Sequence of chain 1.C:
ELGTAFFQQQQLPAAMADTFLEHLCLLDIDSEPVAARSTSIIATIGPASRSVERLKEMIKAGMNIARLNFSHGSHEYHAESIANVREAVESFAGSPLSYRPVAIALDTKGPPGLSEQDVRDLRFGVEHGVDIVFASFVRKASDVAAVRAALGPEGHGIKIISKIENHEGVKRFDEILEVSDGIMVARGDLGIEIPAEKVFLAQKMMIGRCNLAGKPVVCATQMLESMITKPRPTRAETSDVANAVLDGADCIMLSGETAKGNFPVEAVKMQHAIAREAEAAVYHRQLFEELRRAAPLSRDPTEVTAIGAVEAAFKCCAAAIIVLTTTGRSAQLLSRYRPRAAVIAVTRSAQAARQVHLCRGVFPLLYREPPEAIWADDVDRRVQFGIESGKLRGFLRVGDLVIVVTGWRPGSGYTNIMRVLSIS

A small-molecule ligand and the protein it binds are described below.
Small molecule (SMILES): O=C([O-])C(=O)[O-]

Binding-site contacts:
Ligand atom O2 contacts residue MET207 of chain 1.C at 4.1 Å.
Ligand atom O4 contacts residue MG1 of chain 1.U at 2.1 Å.
Ligand atom C2 contacts residue LYS186 of chain 1.C at 3.5 Å.
Ligand atom O2 contacts residue MG1 of chain 1.U at 4.1 Å.
Ligand atom O1 contacts residue ARG210 of chain 1.C at 3.5 Å (salt-bridge).
Ligand atom O2 contacts residue I9N1 of chain 1.T at 4.4 Å.
Ligand atom O2 contacts residue MET276 of chain 1.C at 4.2 Å.
Ligand atom C2 contacts residue I9N1 of chain 1.T at 4.4 Å.
Ligand atom C2 contacts residue ALA209 of chain 1.C at 3.7 Å (hydrophobic).
Ligand atom C1 contacts residue GLU188 of chain 1.C at 3.5 Å.
Ligand atom O1 contacts residue THR244 of chain 1.C at 2.5 Å (h-bond).
Ligand atom O3 contacts residue GLU188 of chain 1.C at 2.8 Å (salt-bridge).
Ligand atom O1 contacts residue MG1 of chain 1.U at 4.1 Å.
Ligand atom C1 contacts residue ALA209 of chain 1.C at 3.5 Å (hydrophobic).
Ligand atom O4 contacts residue ASP212 of chain 1.C at 4.1 Å.
Ligand atom C1 contacts residue GLY211 of chain 1.C at 3.8 Å.
Ligand atom C2 contacts residue MG1 of chain 1.U at 2.9 Å.
Ligand atom O3 contacts residue ALA209 of chain 1.C at 3.8 Å.
Ligand atom C1 contacts residue THR244 of chain 1.C at 3.6 Å.
Ligand atom O4 contacts residue ALA209 of chain 1.C at 4.2 Å.
Ligand atom O3 contacts residue GLY211 of chain 1.C at 3.8 Å.
Ligand atom O3 contacts residue ASP212 of chain 1.C at 2.9 Å (salt-bridge).
Ligand atom O1 contacts residue ALA209 of chain 1.C at 3.2 Å.
Ligand atom O3 contacts residue MG1 of chain 1.U at 2.0 Å.
Ligand atom O4 contacts residue I9N1 of chain 1.T at 4.5 Å.
Ligand atom O2 contacts residue LYS186 of chain 1.C at 3.6 Å.
Ligand atom O4 contacts residue LYS186 of chain 1.C at 2.7 Å (salt-bridge).
Ligand atom O2 contacts residue ALA209 of chain 1.C at 4.0 Å.
Ligand atom O2 contacts residue ARG87 of chain 1.C at 4.1 Å.
Ligand atom C1 contacts residue ARG210 of chain 1.C at 4.4 Å.
Ligand atom O4 contacts residue GLU188 of chain 1.C at 3.2 Å (salt-bridge).
Ligand atom O1 contacts residue ASP212 of chain 1.C at 3.9 Å.
Ligand atom C1 contacts residue MG1 of chain 1.U at 2.8 Å.
Ligand atom C2 contacts residue GLU188 of chain 1.C at 3.8 Å.
Ligand atom C2 contacts residue THR244 of chain 1.C at 4.0 Å.
Ligand atom O1 contacts residue GLY211 of chain 1.C at 2.9 Å (h-bond).
Ligand atom O2 contacts residue THR244 of chain 1.C at 3.5 Å (h-bond).
Ligand atom C1 contacts residue ASP212 of chain 1.C at 3.8 Å.